Binding-site contacts:
Ligand atom C4 contacts residue THR56 of chain 1.A at 3.6 Å.
Ligand atom O6 contacts residue ARG59 of chain 1.A at 4.1 Å.
Ligand atom C6 contacts residue ARG59 of chain 1.A at 3.5 Å.
Ligand atom O6 contacts residue GLY54 of chain 1.A at 3.6 Å.
Ligand atom C2 contacts residue ASN57 of chain 1.A at 4.1 Å.
Ligand atom O1 contacts residue LYS76 of chain 1.A at 3.6 Å (salt-bridge).
Ligand atom O5 contacts residue ARG59 of chain 1.A at 3.2 Å (salt-bridge).
Ligand atom O6 contacts residue ASN57 of chain 1.A at 2.6 Å (h-bond).
Ligand atom C6 contacts residue ASN57 of chain 1.A at 3.9 Å.
Ligand atom C5 contacts residue ASN57 of chain 1.A at 4.3 Å.
Ligand atom C1 contacts residue ASN57 of chain 1.A at 3.8 Å.
Ligand atom O6 contacts residue THR56 of chain 1.A at 2.6 Å (h-bond).
Ligand atom C3 contacts residue THR56 of chain 1.A at 4.2 Å.
Ligand atom O4 contacts residue THR56 of chain 1.A at 3.8 Å.
Ligand atom C4 contacts residue ASN57 of chain 1.A at 4.5 Å.
Ligand atom O5 contacts residue ASN57 of chain 1.A at 3.3 Å (h-bond).
Ligand atom O3 contacts residue THR56 of chain 1.A at 3.5 Å (h-bond).
Ligand atom C6 contacts residue GLY54 of chain 1.A at 3.8 Å.
Ligand atom O4 contacts residue GLY55 of chain 1.A at 4.1 Å.
Ligand atom C6 contacts residue THR56 of chain 1.A at 3.8 Å.
Ligand atom C6 contacts residue GLY55 of chain 1.A at 3.7 Å.
Ligand atom C5 contacts residue ARG59 of chain 1.A at 3.8 Å.
Ligand atom O1 contacts residue ARG59 of chain 1.A at 2.8 Å (salt-bridge).
Ligand atom O1 contacts residue ASN57 of chain 1.A at 3.5 Å (h-bond).
Ligand atom C1 contacts residue ARG59 of chain 1.A at 3.4 Å.
Ligand atom O6 contacts residue GLY55 of chain 1.A at 3.3 Å (h-bond).

Sequence of chain 1.A:
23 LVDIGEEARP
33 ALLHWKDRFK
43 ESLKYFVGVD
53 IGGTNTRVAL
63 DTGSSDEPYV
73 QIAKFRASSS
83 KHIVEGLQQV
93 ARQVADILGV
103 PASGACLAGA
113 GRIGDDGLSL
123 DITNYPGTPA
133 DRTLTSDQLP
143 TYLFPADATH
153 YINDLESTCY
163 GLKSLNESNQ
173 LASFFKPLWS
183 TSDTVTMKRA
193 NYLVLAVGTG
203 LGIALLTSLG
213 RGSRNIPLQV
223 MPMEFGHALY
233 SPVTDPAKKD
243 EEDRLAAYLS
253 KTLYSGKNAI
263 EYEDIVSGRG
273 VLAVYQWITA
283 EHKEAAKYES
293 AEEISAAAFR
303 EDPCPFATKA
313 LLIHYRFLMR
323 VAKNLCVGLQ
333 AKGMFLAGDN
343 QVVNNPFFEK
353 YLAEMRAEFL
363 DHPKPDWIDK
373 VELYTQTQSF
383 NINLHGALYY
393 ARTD

This small molecule binds to this protein.
Small molecule (SMILES): OC[C@H]1O[C@@H](O)[C@H](O)[C@@H](O)[C@@H]1O